Sequence of chain 1.G:
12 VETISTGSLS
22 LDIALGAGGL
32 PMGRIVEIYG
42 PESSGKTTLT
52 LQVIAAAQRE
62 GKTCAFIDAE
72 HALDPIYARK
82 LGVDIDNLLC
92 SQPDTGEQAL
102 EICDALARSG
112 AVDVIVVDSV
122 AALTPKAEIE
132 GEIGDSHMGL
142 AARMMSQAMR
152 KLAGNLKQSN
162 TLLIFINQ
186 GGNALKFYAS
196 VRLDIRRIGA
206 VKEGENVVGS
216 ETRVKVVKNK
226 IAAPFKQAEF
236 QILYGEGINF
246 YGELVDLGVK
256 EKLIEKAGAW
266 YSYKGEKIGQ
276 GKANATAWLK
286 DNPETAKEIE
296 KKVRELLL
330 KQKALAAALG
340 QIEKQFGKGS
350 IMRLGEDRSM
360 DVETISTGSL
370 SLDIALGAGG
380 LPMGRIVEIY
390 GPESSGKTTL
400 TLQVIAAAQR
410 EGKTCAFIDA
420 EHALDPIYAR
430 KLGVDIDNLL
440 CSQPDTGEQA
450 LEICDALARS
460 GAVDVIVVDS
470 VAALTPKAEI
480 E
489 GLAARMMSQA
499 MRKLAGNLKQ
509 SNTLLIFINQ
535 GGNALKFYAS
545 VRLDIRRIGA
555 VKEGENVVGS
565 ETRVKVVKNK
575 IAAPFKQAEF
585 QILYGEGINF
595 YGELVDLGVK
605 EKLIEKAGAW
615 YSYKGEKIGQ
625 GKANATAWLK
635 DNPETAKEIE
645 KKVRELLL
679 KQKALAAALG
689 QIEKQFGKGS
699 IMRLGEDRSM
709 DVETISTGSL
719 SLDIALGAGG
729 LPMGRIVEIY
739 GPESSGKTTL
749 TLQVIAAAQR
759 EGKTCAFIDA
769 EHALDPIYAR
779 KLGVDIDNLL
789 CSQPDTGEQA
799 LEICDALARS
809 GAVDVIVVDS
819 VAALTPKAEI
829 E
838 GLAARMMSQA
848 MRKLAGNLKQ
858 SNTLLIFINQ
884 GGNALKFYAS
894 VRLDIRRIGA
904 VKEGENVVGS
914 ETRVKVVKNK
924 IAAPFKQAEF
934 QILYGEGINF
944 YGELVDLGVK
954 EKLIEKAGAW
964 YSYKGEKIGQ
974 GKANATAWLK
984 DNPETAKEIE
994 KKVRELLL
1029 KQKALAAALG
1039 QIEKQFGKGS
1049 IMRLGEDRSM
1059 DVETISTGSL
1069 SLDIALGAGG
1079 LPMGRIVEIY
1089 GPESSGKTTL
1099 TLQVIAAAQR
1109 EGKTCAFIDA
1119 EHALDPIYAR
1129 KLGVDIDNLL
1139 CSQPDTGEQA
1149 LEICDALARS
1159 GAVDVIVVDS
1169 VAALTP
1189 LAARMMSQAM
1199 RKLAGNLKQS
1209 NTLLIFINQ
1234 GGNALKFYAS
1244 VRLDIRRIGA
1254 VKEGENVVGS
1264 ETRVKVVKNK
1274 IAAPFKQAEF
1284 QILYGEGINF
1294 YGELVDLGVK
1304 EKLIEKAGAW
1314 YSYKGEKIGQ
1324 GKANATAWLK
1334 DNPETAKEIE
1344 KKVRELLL

The protein below binds the small molecule below.
Small molecule (SMILES): Nc1ncnc2c1ncn2[C@@H]1O[C@H](CO[P](=O)(O)O[P](=O)(O)NP(=O)(O)O)[C@@H](O)[C@H]1O

Binding-site contacts:
Ligand atom O2A contacts residue THR397 of chain 1.G at 3.1 Å.
Ligand atom C2 contacts residue TYR588 of chain 1.G at 4.0 Å (hydrophobic).
Ligand atom O3A contacts residue THR397 of chain 1.G at 3.0 Å (h-bond).
Ligand atom O1A contacts residue THR397 of chain 1.G at 3.2 Å (h-bond).
Ligand atom PB contacts residue LYS396 of chain 1.G at 3.4 Å.
Ligand atom C2 contacts residue GLY589 of chain 1.G at 3.8 Å.
Ligand atom N3 contacts residue TYR588 of chain 1.G at 3.9 Å.
Ligand atom O2B contacts residue LYS396 of chain 1.G at 3.0 Å (salt-bridge).
Ligand atom PA contacts residue THR398 of chain 1.G at 4.1 Å.
Ligand atom O2G contacts residue GLU392 of chain 1.G at 3.5 Å.
Ligand atom N6 contacts residue ASP424 of chain 1.G at 3.4 Å (salt-bridge).
Ligand atom PB contacts residue SER393 of chain 1.G at 4.0 Å.
Ligand atom O1B contacts residue LYS396 of chain 1.G at 2.9 Å (salt-bridge).
Ligand atom C1' contacts residue TYR427 of chain 1.G at 3.9 Å (hydrophobic).
Ligand atom O3A contacts residue GLY395 of chain 1.G at 3.8 Å.
Ligand atom O3A contacts residue LYS396 of chain 1.G at 3.6 Å (salt-bridge).
Ligand atom N3B contacts residue SER393 of chain 1.G at 4.0 Å.
Ligand atom O1G contacts residue GLU420 of chain 1.G at 3.7 Å.
Ligand atom C5' contacts residue THR398 of chain 1.G at 4.0 Å.
Ligand atom O1A contacts residue LYS396 of chain 1.G at 4.1 Å.
Ligand atom C4 contacts residue TYR427 of chain 1.G at 4.0 Å (hydrophobic).
Ligand atom O1B contacts residue GLU392 of chain 1.G at 3.8 Å.
Ligand atom O4' contacts residue THR398 of chain 1.G at 3.5 Å (h-bond).
Ligand atom O1A contacts residue THR398 of chain 1.G at 2.7 Å (h-bond).
Ligand atom N9 contacts residue TYR427 of chain 1.G at 4.0 Å.
Ligand atom O1A contacts residue GLY395 of chain 1.G at 3.3 Å (h-bond).
Ligand atom O1B contacts residue SER394 of chain 1.G at 3.5 Å (h-bond).
Ligand atom O5' contacts residue GLY395 of chain 1.G at 3.6 Å.
Ligand atom O2G contacts residue SER393 of chain 1.G at 3.2 Å (h-bond).
Ligand atom PG contacts residue LYS396 of chain 1.G at 4.0 Å.
Ligand atom O1B contacts residue SER393 of chain 1.G at 2.8 Å (h-bond).
Ligand atom O2B contacts residue THR397 of chain 1.G at 3.4 Å.
Ligand atom O1G contacts residue LYS396 of chain 1.G at 3.3 Å (salt-bridge).
Ligand atom N3 contacts residue GLY589 of chain 1.G at 3.9 Å.
Ligand atom O2G contacts residue LYS396 of chain 1.G at 3.8 Å.
Ligand atom C5' contacts residue GLY395 of chain 1.G at 3.5 Å.
Ligand atom C5 contacts residue TYR427 of chain 1.G at 4.1 Å (hydrophobic).
Ligand atom PA contacts residue THR397 of chain 1.G at 3.5 Å.
Ligand atom PB contacts residue THR397 of chain 1.G at 4.1 Å.
Ligand atom O5' contacts residue SER393 of chain 1.G at 3.9 Å.